A protein and the small-molecule ligand that binds it are described below.
Small molecule (SMILES): COc1cc(-c2ccccc2)ccc1[C@@H](C)C#Cc1c(C)nc(N)nc1N

Sequence of chain 1.A:
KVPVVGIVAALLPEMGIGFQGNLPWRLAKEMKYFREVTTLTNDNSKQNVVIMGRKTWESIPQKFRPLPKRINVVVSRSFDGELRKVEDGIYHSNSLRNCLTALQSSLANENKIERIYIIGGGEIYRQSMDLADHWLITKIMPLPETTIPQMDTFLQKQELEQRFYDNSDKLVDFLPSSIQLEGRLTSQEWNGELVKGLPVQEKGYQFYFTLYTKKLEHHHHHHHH

Binding-site contacts:
Ligand atom N1 contacts residue PHE36 of chain 1.A at 3.6 Å.
Ligand atom N1 contacts residue GLU32 of chain 1.A at 2.8 Å (salt-bridge).
Ligand atom NAE contacts residue NDP1 of chain 1.C at 3.7 Å.
Ligand atom CAL contacts residue PRO63 of chain 1.A at 3.6 Å (hydrophobic).
Ligand atom N3 contacts residue PHE36 of chain 1.A at 3.5 Å.
Ligand atom NAE contacts residue ILE9 of chain 1.A at 2.9 Å (h-bond).
Ligand atom CAI contacts residue PHE66 of chain 1.A at 3.5 Å (hydrophobic).
Ligand atom N3 contacts residue ILE9 of chain 1.A at 3.5 Å.
Ligand atom C2 contacts residue GLU32 of chain 1.A at 3.5 Å.
Ligand atom OAR contacts residue SER61 of chain 1.A at 3.8 Å.
Ligand atom CAW contacts residue MET33 of chain 1.A at 3.4 Å (hydrophobic).
Ligand atom CAN contacts residue PHE36 of chain 1.A at 3.7 Å (hydrophobic).
Ligand atom CAH contacts residue PHE66 of chain 1.A at 3.4 Å (hydrophobic).
Ligand atom CAO contacts residue MET33 of chain 1.A at 3.5 Å (hydrophobic).
Ligand atom C4 contacts residue NDP1 of chain 1.C at 3.5 Å.
Ligand atom NAD contacts residue GLU32 of chain 1.A at 2.8 Å (salt-bridge).
Ligand atom NAE contacts residue TYR127 of chain 1.A at 3.4 Å (h-bond).
Ligand atom C2 contacts residue ALA11 of chain 1.A at 3.6 Å (hydrophobic).
Ligand atom CAC contacts residue THR58 of chain 1.A at 3.6 Å.
Ligand atom CAF contacts residue NDP1 of chain 1.C at 3.8 Å.
Ligand atom C6 contacts residue GLU32 of chain 1.A at 3.5 Å.
Ligand atom NAD contacts residue THR140 of chain 1.A at 3.6 Å.
Ligand atom C4 contacts residue ILE9 of chain 1.A at 3.6 Å (hydrophobic).
Ligand atom NAD contacts residue VAL10 of chain 1.A at 3.3 Å.
Ligand atom NAD contacts residue ALA11 of chain 1.A at 3.5 Å (h-bond).
Ligand atom CAJ contacts residue PRO63 of chain 1.A at 3.8 Å (hydrophobic).
Ligand atom N3 contacts residue VAL10 of chain 1.A at 3.3 Å (h-bond).
Ligand atom C2 contacts residue VAL10 of chain 1.A at 3.7 Å (hydrophobic).
Ligand atom NAE contacts residue ILE121 of chain 1.A at 3.0 Å (h-bond).
Ligand atom NAE contacts residue PHE36 of chain 1.A at 3.5 Å.
Ligand atom C4 contacts residue PHE36 of chain 1.A at 3.4 Å (hydrophobic).
Ligand atom CAM contacts residue MET33 of chain 1.A at 3.7 Å (hydrophobic).
Ligand atom C5 contacts residue NDP1 of chain 1.C at 3.8 Å.
Ligand atom C5 contacts residue PHE36 of chain 1.A at 3.5 Å (hydrophobic).
Ligand atom CAA contacts residue SER61 of chain 1.A at 3.3 Å.
Ligand atom CAB contacts residue GLU32 of chain 1.A at 3.4 Å.
Ligand atom CAC contacts residue ILE121 of chain 1.A at 3.8 Å (hydrophobic).
Ligand atom CAB contacts residue MET33 of chain 1.A at 3.7 Å (hydrophobic).
Ligand atom C6 contacts residue PHE36 of chain 1.A at 3.7 Å (hydrophobic).
Ligand atom N3 contacts residue NDP1 of chain 1.C at 3.6 Å.